Sequence of chain 2.A:
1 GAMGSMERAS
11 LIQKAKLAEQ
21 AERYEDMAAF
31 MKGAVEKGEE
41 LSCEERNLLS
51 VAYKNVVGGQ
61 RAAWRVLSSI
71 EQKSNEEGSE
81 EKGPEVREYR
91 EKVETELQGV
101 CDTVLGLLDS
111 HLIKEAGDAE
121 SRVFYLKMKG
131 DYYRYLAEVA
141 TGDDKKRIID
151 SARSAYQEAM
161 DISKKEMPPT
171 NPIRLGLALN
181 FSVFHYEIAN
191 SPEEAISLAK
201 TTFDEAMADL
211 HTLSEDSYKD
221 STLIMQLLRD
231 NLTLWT

The small molecule below binds the protein below.
Small molecule (SMILES): CC(C)[C@H](NC(=O)[C@@H](NC(=O)[C@H](C)NC(=O)[C@@H]1CCCN1C(=O)[C@@H](N)Cc1ccccc1)[C@@H](C)OP(=O)(O)O)C(=O)O

Binding-site contacts:
Ligand atom CG2 contacts residue ASN180 of chain 2.A at 3.6 Å.
Ligand atom OXT contacts residue RZL1 of chain 2.F at 3.9 Å.
Ligand atom CB contacts residue ASN231 of chain 2.A at 3.6 Å.
Ligand atom CB contacts residue VAL183 of chain 2.A at 3.9 Å (hydrophobic).
Ligand atom CA contacts residue ASN231 of chain 2.A at 3.6 Å.
Ligand atom C contacts residue ASN180 of chain 2.A at 3.6 Å.
Ligand atom P contacts residue ARG61 of chain 2.A at 3.6 Å.
Ligand atom O2P contacts residue ARG61 of chain 2.A at 2.9 Å (salt-bridge).
Ligand atom O contacts residue ASN231 of chain 2.A at 3.0 Å (h-bond).
Ligand atom O contacts residue LYS54 of chain 2.A at 2.9 Å (salt-bridge).
Ligand atom O contacts residue VAL183 of chain 2.A at 3.5 Å.
Ligand atom N contacts residue ASN231 of chain 2.A at 2.8 Å (h-bond).
Ligand atom P contacts residue TYR135 of chain 2.A at 3.8 Å.
Ligand atom C contacts residue LYS54 of chain 2.A at 3.2 Å.
Ligand atom CG2 contacts residue ARG134 of chain 2.A at 3.8 Å.
Ligand atom O3P contacts residue LYS54 of chain 2.A at 3.0 Å (salt-bridge).
Ligand atom O3P contacts residue TYR135 of chain 2.A at 2.6 Å (h-bond).
Ligand atom CB contacts residue TRP235 of chain 2.A at 3.8 Å (hydrophobic).
Ligand atom O contacts residue LEU179 of chain 2.A at 3.5 Å.
Ligand atom O contacts residue ASN180 of chain 2.A at 2.8 Å (h-bond).
Ligand atom OXT contacts residue LYS54 of chain 2.A at 3.5 Å.
Ligand atom CG1 contacts residue LEU227 of chain 2.A at 3.4 Å (hydrophobic).
Ligand atom O2P contacts residue ARG134 of chain 2.A at 2.8 Å (salt-bridge).
Ligand atom CB contacts residue ASN231 of chain 2.A at 3.6 Å.
Ligand atom CG1 contacts residue LEU179 of chain 2.A at 3.9 Å (hydrophobic).
Ligand atom O3P contacts residue ARG134 of chain 2.A at 2.9 Å (salt-bridge).
Ligand atom CG2 contacts residue GLY176 of chain 2.A at 3.6 Å.
Ligand atom CG contacts residue VAL183 of chain 2.A at 3.8 Å (hydrophobic).
Ligand atom C contacts residue ASN231 of chain 2.A at 3.9 Å.
Ligand atom O contacts residue LYS127 of chain 2.A at 2.8 Å (salt-bridge).
Ligand atom O1P contacts residue ARG61 of chain 2.A at 2.9 Å (salt-bridge).
Ligand atom C contacts residue LYS127 of chain 2.A at 3.7 Å.
Ligand atom CA contacts residue ASN231 of chain 2.A at 3.7 Å.
Ligand atom CB contacts residue ASN180 of chain 2.A at 3.2 Å.
Ligand atom C contacts residue ASN231 of chain 2.A at 3.7 Å.
Ligand atom CA contacts residue LEU179 of chain 2.A at 3.8 Å (hydrophobic).
Ligand atom P contacts residue ARG134 of chain 2.A at 3.8 Å.
Ligand atom CG2 contacts residue VAL183 of chain 2.A at 3.7 Å (hydrophobic).
Ligand atom N contacts residue ASN180 of chain 2.A at 3.0 Å (h-bond).
Ligand atom CA contacts residue ASN180 of chain 2.A at 3.2 Å.